The protein below binds the small molecule below.
Small molecule (SMILES): Oc1ccc(C(=Cc2ccccc2)c2ccc(O)cc2)cc1

Binding-site contacts:
Ligand atom O02 contacts residue GLU56 of chain 1.B at 2.5 Å (salt-bridge).
Ligand atom C18 contacts residue GLY224 of chain 1.B at 4.0 Å.
Ligand atom C06 contacts residue ALA53 of chain 1.B at 3.6 Å (hydrophobic).
Ligand atom O01 contacts residue THR50 of chain 1.B at 2.9 Å (h-bond).
Ligand atom C18 contacts residue MET124 of chain 1.B at 4.1 Å (hydrophobic).
Ligand atom C09 contacts residue LEU52 of chain 1.B at 4.1 Å (hydrophobic).
Ligand atom O02 contacts residue LEU90 of chain 1.B at 3.8 Å.
Ligand atom C19 contacts residue MET124 of chain 1.B at 3.5 Å (hydrophobic).
Ligand atom C12 contacts residue PHE107 of chain 1.B at 4.0 Å (hydrophobic).
Ligand atom C06 contacts residue LEU228 of chain 1.B at 3.9 Å (hydrophobic).
Ligand atom C18 contacts residue ILE127 of chain 1.B at 3.7 Å (hydrophobic).
Ligand atom C05 contacts residue LEU228 of chain 1.B at 3.6 Å (hydrophobic).
Ligand atom C01 contacts residue LEU87 of chain 1.B at 4.0 Å (hydrophobic).
Ligand atom C10 contacts residue GLU56 of chain 1.B at 3.2 Å.
Ligand atom C01 contacts residue ALA53 of chain 1.B at 3.8 Å (hydrophobic).
Ligand atom C08 contacts residue LEU49 of chain 1.B at 3.9 Å (hydrophobic).
Ligand atom C04 contacts residue MET46 of chain 1.B at 3.8 Å (hydrophobic).
Ligand atom C08 contacts residue PHE107 of chain 1.B at 4.1 Å (hydrophobic).
Ligand atom O02 contacts residue ARG97 of chain 1.B at 3.3 Å (salt-bridge).
Ligand atom C19 contacts residue ILE127 of chain 1.B at 3.8 Å (hydrophobic).
Ligand atom O01 contacts residue LEU243 of chain 1.B at 3.9 Å.
Ligand atom C13 contacts residue PHE107 of chain 1.B at 4.0 Å (hydrophobic).
Ligand atom C12 contacts residue LEU90 of chain 1.B at 4.1 Å (hydrophobic).
Ligand atom C04 contacts residue THR50 of chain 1.B at 3.6 Å.
Ligand atom C18 contacts residue HIS227 of chain 1.B at 3.9 Å.
Ligand atom C09 contacts residue GLU56 of chain 1.B at 3.2 Å.
Ligand atom C03 contacts residue LEU49 of chain 1.B at 3.6 Å (hydrophobic).
Ligand atom O01 contacts residue LEU228 of chain 1.B at 3.5 Å.
Ligand atom C04 contacts residue LEU228 of chain 1.B at 3.9 Å (hydrophobic).
Ligand atom C08 contacts residue ALA53 of chain 1.B at 3.9 Å (hydrophobic).
Ligand atom C04 contacts residue LEU49 of chain 1.B at 3.9 Å (hydrophobic).
Ligand atom C17 contacts residue LEU228 of chain 1.B at 3.9 Å (hydrophobic).
Ligand atom C07 contacts residue PHE107 of chain 1.B at 3.8 Å (hydrophobic).
Ligand atom C10 contacts residue LEU90 of chain 1.B at 3.9 Å (hydrophobic).
Ligand atom C17 contacts residue GLY224 of chain 1.B at 3.7 Å.
Ligand atom C11 contacts residue LEU90 of chain 1.B at 3.4 Å (hydrophobic).
Ligand atom C11 contacts residue LEU94 of chain 1.B at 3.9 Å (hydrophobic).
Ligand atom O01 contacts residue LEU239 of chain 1.B at 3.9 Å.
Ligand atom C20 contacts residue MET124 of chain 1.B at 3.9 Å (hydrophobic).
Ligand atom C05 contacts residue THR50 of chain 1.B at 3.6 Å.

Sequence of chain 1.B:
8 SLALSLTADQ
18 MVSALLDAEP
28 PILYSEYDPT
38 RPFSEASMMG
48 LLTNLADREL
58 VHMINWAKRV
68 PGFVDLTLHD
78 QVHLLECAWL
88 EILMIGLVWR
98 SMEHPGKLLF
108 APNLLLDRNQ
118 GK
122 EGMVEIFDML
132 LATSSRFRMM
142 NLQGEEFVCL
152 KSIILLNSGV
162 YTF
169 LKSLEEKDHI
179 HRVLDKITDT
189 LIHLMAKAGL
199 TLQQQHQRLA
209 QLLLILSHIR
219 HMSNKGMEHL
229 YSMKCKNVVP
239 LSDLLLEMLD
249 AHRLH